A protein and the small-molecule ligand that binds it are described below.
Small molecule (SMILES): O=c1cc(-c2ccnc(NC3CCOCC3)n2)ccn1[C@H](CO)c1ccc(Cl)c(F)c1

Sequence of chain 1.B:
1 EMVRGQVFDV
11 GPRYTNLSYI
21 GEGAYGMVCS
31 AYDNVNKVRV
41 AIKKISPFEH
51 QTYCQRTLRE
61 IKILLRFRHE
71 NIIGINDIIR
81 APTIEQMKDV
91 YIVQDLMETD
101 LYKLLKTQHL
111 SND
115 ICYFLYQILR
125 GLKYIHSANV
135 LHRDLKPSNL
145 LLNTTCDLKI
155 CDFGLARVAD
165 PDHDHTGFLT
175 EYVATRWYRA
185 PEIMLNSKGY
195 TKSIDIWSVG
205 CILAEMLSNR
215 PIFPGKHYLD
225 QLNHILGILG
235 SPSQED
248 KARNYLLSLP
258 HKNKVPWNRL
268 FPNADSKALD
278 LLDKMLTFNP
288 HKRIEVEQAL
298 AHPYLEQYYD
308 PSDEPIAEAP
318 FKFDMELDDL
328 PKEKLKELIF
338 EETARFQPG

Binding-site contacts:
Ligand atom F31 contacts residue VAL28 of chain 1.B at 3.7 Å.
Ligand atom C9 contacts residue ASP156 of chain 1.B at 3.7 Å.
Ligand atom O28 contacts residue THR99 of chain 1.B at 3.6 Å.
Ligand atom N21 contacts residue MET97 of chain 1.B at 3.1 Å (h-bond).
Ligand atom C30 contacts residue THR99 of chain 1.B at 3.6 Å.
Ligand atom N21 contacts residue ALA41 of chain 1.B at 3.6 Å.
Ligand atom O28 contacts residue GLU98 of chain 1.B at 3.8 Å.
Ligand atom CL1 contacts residue GLY26 of chain 1.B at 3.1 Å.
Ligand atom C27 contacts residue LYS103 of chain 1.B at 3.4 Å.
Ligand atom C29 contacts residue THR99 of chain 1.B at 3.8 Å.
Ligand atom C27 contacts residue GLU98 of chain 1.B at 3.8 Å.
Ligand atom C19 contacts residue GLN94 of chain 1.B at 3.5 Å.
Ligand atom C5 contacts residue LYS43 of chain 1.B at 3.6 Å.
Ligand atom C29 contacts residue ASP100 of chain 1.B at 3.5 Å.
Ligand atom C30 contacts residue LEU145 of chain 1.B at 3.9 Å (hydrophobic).
Ligand atom N24 contacts residue MET97 of chain 1.B at 2.9 Å (h-bond).
Ligand atom O28 contacts residue LYS103 of chain 1.B at 3.0 Å (salt-bridge).
Ligand atom O10 contacts residue ASP156 of chain 1.B at 2.7 Å (salt-bridge).
Ligand atom C15 contacts residue GLN94 of chain 1.B at 3.4 Å.
Ligand atom C16 contacts residue LYS43 of chain 1.B at 3.9 Å.
Ligand atom F31 contacts residue LYS43 of chain 1.B at 3.5 Å.
Ligand atom N21 contacts residue ASP95 of chain 1.B at 3.4 Å (salt-bridge).
Ligand atom C20 contacts residue ALA41 of chain 1.B at 3.5 Å (hydrophobic).
Ligand atom C22 contacts residue MET97 of chain 1.B at 3.9 Å (hydrophobic).
Ligand atom C27 contacts residue ILE20 of chain 1.B at 3.8 Å (hydrophobic).
Ligand atom C18 contacts residue LEU145 of chain 1.B at 3.8 Å (hydrophobic).
Ligand atom C19 contacts residue LEU145 of chain 1.B at 3.6 Å (hydrophobic).
Ligand atom C20 contacts residue ASP95 of chain 1.B at 3.0 Å.
Ligand atom C26 contacts residue GLU98 of chain 1.B at 3.6 Å.
Ligand atom C3 contacts residue VAL28 of chain 1.B at 3.6 Å (hydrophobic).
Ligand atom O17 contacts residue LYS43 of chain 1.B at 2.9 Å (salt-bridge).
Ligand atom C20 contacts residue LEU145 of chain 1.B at 3.9 Å (hydrophobic).
Ligand atom C25 contacts residue MET97 of chain 1.B at 3.5 Å (hydrophobic).
Ligand atom F31 contacts residue ILE45 of chain 1.B at 3.2 Å.
Ligand atom C26 contacts residue MET97 of chain 1.B at 3.3 Å (hydrophobic).
Ligand atom CL1 contacts residue GLY23 of chain 1.B at 3.4 Å.
Ligand atom C9 contacts residue ASN143 of chain 1.B at 3.6 Å.
Ligand atom CL1 contacts residue GLU22 of chain 1.B at 3.4 Å.
Ligand atom O10 contacts residue ASN143 of chain 1.B at 3.6 Å (h-bond).
Ligand atom C4 contacts residue VAL28 of chain 1.B at 3.5 Å (hydrophobic).